Sequence of chain 1.A:
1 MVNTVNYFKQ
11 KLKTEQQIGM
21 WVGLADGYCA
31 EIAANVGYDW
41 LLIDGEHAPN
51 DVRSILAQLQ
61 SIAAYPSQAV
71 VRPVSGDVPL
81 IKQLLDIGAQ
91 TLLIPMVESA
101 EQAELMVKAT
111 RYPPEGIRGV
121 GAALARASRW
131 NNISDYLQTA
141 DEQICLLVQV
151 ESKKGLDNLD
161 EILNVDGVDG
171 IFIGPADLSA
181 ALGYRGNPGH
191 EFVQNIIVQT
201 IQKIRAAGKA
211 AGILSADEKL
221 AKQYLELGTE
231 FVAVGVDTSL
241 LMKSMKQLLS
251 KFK

Binding-site contacts:
Ligand atom O8 contacts residue PHE172 of chain 1.A at 3.9 Å.
Ligand atom C3 contacts residue MG1 of chain 1.E at 3.9 Å.
Ligand atom O12 contacts residue ALA176 of chain 1.A at 3.2 Å.
Ligand atom O7 contacts residue ALA123 of chain 1.C at 3.2 Å (h-bond).
Ligand atom C1 contacts residue PRO175 of chain 1.A at 4.1 Å (hydrophobic).
Ligand atom O9 contacts residue ALA176 of chain 1.A at 3.2 Å (h-bond).
Ligand atom O12 contacts residue GLY121 of chain 1.C at 3.4 Å.
Ligand atom O10 contacts residue PHE172 of chain 1.A at 4.1 Å.
Ligand atom O10 contacts residue ARG72 of chain 1.A at 2.9 Å (salt-bridge).
Ligand atom O10 contacts residue GLU151 of chain 1.A at 3.7 Å.
Ligand atom O8 contacts residue LEU214 of chain 1.A at 2.9 Å.
Ligand atom C2 contacts residue MG1 of chain 1.E at 3.3 Å.
Ligand atom O8 contacts residue GLY174 of chain 1.A at 4.1 Å.
Ligand atom C2 contacts residue GLY174 of chain 1.A at 4.3 Å.
Ligand atom C6 contacts residue ALA123 of chain 1.C at 3.8 Å (hydrophobic).
Ligand atom C4 contacts residue ARG72 of chain 1.A at 3.9 Å.
Ligand atom C3 contacts residue TRP21 of chain 1.A at 4.2 Å (hydrophobic).
Ligand atom O8 contacts residue PRO175 of chain 1.A at 4.1 Å.
Ligand atom O11 contacts residue HIS47 of chain 1.A at 4.2 Å.
Ligand atom C1 contacts residue MG1 of chain 1.E at 4.2 Å.
Ligand atom C4 contacts residue LEU214 of chain 1.A at 4.1 Å (hydrophobic).
Ligand atom O11 contacts residue GLY121 of chain 1.C at 3.9 Å.
Ligand atom C2 contacts residue ARG72 of chain 1.A at 3.5 Å.
Ligand atom O10 contacts residue GLY174 of chain 1.A at 3.9 Å.
Ligand atom O9 contacts residue GLY174 of chain 1.A at 3.3 Å.
Ligand atom O11 contacts residue ASP44 of chain 1.A at 4.2 Å.
Ligand atom O11 contacts residue ARG72 of chain 1.A at 3.5 Å (salt-bridge).
Ligand atom O7 contacts residue ALA122 of chain 1.C at 3.5 Å (h-bond).
Ligand atom O11 contacts residue LEU124 of chain 1.C at 3.0 Å.
Ligand atom O7 contacts residue GLY121 of chain 1.C at 3.6 Å.
Ligand atom O11 contacts residue TRP21 of chain 1.A at 4.2 Å.
Ligand atom C1 contacts residue LEU214 of chain 1.A at 3.9 Å (hydrophobic).
Ligand atom C4 contacts residue LEU124 of chain 1.C at 4.2 Å (hydrophobic).
Ligand atom O12 contacts residue VAL120 of chain 1.C at 3.0 Å (h-bond).
Ligand atom C5 contacts residue ALA176 of chain 1.A at 4.0 Å (hydrophobic).
Ligand atom O9 contacts residue PRO175 of chain 1.A at 3.3 Å (h-bond).
Ligand atom O10 contacts residue MG1 of chain 1.E at 2.5 Å.
Ligand atom C1 contacts residue GLY174 of chain 1.A at 3.7 Å.
Ligand atom O10 contacts residue GLN149 of chain 1.A at 3.2 Å (h-bond).
Ligand atom C3 contacts residue ARG72 of chain 1.A at 3.1 Å.

This protein binds this small molecule.
Small molecule (SMILES): O=C(O)C(=O)C[C@@H](O)[C@H](O)CO

Sequence of chain 1.C:
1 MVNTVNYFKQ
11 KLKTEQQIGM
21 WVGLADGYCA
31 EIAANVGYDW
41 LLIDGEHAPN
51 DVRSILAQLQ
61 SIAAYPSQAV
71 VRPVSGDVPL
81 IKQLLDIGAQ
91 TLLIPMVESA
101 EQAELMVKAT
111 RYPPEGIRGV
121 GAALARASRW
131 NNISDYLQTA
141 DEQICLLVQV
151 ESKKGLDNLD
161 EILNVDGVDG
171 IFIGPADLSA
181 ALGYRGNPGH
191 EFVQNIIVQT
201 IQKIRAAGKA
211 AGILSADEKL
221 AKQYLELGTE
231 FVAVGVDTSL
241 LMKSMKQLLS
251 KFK